The small molecule below binds the protein below.
Small molecule (SMILES): OCc1ccccc1O[C@@H]1O[C@H](CO)[C@@H](O)[C@H](O)[C@H]1O

Binding-site contacts:
Ligand atom C5 contacts residue GLU443 of chain 1.B at 3.7 Å.
Ligand atom C4 contacts residue TRP436 of chain 1.B at 3.8 Å (hydrophobic).
Ligand atom O2 contacts residue TRP158 of chain 1.B at 3.8 Å.
Ligand atom C1 contacts residue GLU390 of chain 1.B at 3.8 Å.
Ligand atom C5 contacts residue TYR330 of chain 1.B at 4.1 Å (hydrophobic).
Ligand atom CAO contacts residue CYS205 of chain 1.B at 3.8 Å (hydrophobic).
Ligand atom C1 contacts residue TYR330 of chain 1.B at 4.1 Å (hydrophobic).
Ligand atom C4 contacts residue TRP444 of chain 1.B at 3.5 Å (hydrophobic).
Ligand atom O4 contacts residue GLN56 of chain 1.B at 3.2 Å (h-bond).
Ligand atom O2 contacts residue ASN201 of chain 1.B at 3.5 Å (h-bond).
Ligand atom C6 contacts residue TRP363 of chain 1.B at 3.9 Å (hydrophobic).
Ligand atom O3 contacts residue HIS157 of chain 1.B at 3.2 Å.
Ligand atom O6 contacts residue GLU443 of chain 1.B at 2.7 Å (salt-bridge).
Ligand atom C3 contacts residue GLU390 of chain 1.B at 3.6 Å.
Ligand atom C4 contacts residue GLU443 of chain 1.B at 3.4 Å.
Ligand atom CAJ contacts residue HIS216 of chain 1.B at 3.7 Å.
Ligand atom O4 contacts residue TRP436 of chain 1.B at 2.8 Å (h-bond).
Ligand atom CAH contacts residue TRP363 of chain 1.B at 4.0 Å (hydrophobic).
Ligand atom CAG contacts residue ASN258 of chain 1.B at 3.8 Å.
Ligand atom C3 contacts residue TRP444 of chain 1.B at 3.7 Å (hydrophobic).
Ligand atom C2 contacts residue TRP158 of chain 1.B at 3.6 Å (hydrophobic).
Ligand atom CAI contacts residue ASN258 of chain 1.B at 3.8 Å.
Ligand atom O1 contacts residue CYS205 of chain 1.B at 3.9 Å.
Ligand atom C3 contacts residue GLN56 of chain 1.B at 4.1 Å.
Ligand atom OAA contacts residue HIS216 of chain 1.B at 3.8 Å.
Ligand atom C4 contacts residue GLN56 of chain 1.B at 4.0 Å.
Ligand atom O3 contacts residue TRP444 of chain 1.B at 3.0 Å (h-bond).
Ligand atom O4 contacts residue TRP444 of chain 1.B at 4.0 Å.
Ligand atom O2 contacts residue GLU390 of chain 1.B at 3.0 Å (salt-bridge).
Ligand atom C6 contacts residue PHE452 of chain 1.B at 3.8 Å (hydrophobic).
Ligand atom O1 contacts residue TRP158 of chain 1.B at 3.6 Å.
Ligand atom O3 contacts residue TRP436 of chain 1.B at 3.3 Å.
Ligand atom O3 contacts residue GLN56 of chain 1.B at 2.8 Å (h-bond).
Ligand atom C6 contacts residue GLU443 of chain 1.B at 3.0 Å.
Ligand atom O6 contacts residue TRP444 of chain 1.B at 3.8 Å.
Ligand atom C3 contacts residue TRP436 of chain 1.B at 3.7 Å (hydrophobic).
Ligand atom CAN contacts residue CYS205 of chain 1.B at 3.9 Å (hydrophobic).
Ligand atom O2 contacts residue HIS157 of chain 1.B at 3.6 Å.
Ligand atom O4 contacts residue GLU443 of chain 1.B at 2.7 Å (salt-bridge).
Ligand atom C2 contacts residue GLU390 of chain 1.B at 3.5 Å.

Sequence of chain 1.B:
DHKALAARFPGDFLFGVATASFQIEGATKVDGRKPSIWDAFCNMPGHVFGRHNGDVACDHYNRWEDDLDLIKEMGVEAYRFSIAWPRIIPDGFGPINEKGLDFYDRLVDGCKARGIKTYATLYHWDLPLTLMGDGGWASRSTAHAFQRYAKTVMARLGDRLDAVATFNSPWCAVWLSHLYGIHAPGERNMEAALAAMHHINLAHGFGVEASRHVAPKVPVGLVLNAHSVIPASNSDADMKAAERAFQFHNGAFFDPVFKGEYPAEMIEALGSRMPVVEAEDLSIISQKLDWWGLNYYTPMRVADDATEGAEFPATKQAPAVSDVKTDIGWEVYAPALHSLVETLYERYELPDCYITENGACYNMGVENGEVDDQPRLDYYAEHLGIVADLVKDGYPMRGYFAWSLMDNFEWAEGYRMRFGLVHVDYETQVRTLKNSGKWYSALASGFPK